Sequence of chain 1.C:
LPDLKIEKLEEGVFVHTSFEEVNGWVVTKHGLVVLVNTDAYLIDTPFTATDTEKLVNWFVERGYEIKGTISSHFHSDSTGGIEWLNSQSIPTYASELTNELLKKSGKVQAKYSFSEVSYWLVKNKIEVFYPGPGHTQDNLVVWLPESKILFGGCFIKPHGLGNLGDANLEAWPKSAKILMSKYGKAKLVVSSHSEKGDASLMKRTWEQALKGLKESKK

A protein and the small-molecule ligand that binds it are described below.
Small molecule (SMILES): NCC(=O)O

Binding-site contacts:
Ligand atom CA contacts residue TRP207 of chain 1.C at 3.8 Å (hydrophobic).
Ligand atom N contacts residue GLU208 of chain 1.C at 3.0 Å.
Ligand atom OXT contacts residue GLU208 of chain 1.C at 2.7 Å.
Ligand atom C contacts residue TRP207 of chain 1.C at 2.9 Å (hydrophobic).
Ligand atom CA contacts residue LEU211 of chain 1.C at 2.9 Å (hydrophobic).
Ligand atom O contacts residue LEU211 of chain 1.C at 3.9 Å.
Ligand atom OXT contacts residue LYS204 of chain 1.C at 4.1 Å.
Ligand atom N contacts residue LEU211 of chain 1.C at 4.1 Å.
Ligand atom O contacts residue TRP207 of chain 1.C at 2.7 Å.
Ligand atom CA contacts residue GLU208 of chain 1.C at 3.4 Å.
Ligand atom C contacts residue GLU208 of chain 1.C at 3.4 Å.
Ligand atom OXT contacts residue TRP207 of chain 1.C at 3.1 Å.
Ligand atom C contacts residue LEU211 of chain 1.C at 3.8 Å (hydrophobic).